Binding-site contacts:
Ligand atom CAK contacts residue PHE100 of chain 1.A at 3.6 Å (hydrophobic).
Ligand atom CAA contacts residue MET80 of chain 1.A at 4.0 Å (hydrophobic).
Ligand atom CAB contacts residue ILE124 of chain 1.A at 4.0 Å (hydrophobic).
Ligand atom OAC contacts residue ARG93 of chain 1.A at 3.7 Å.
Ligand atom CL contacts residue LEU76 of chain 1.A at 3.6 Å.
Ligand atom CAL contacts residue VAL83 of chain 1.A at 3.9 Å (hydrophobic).
Ligand atom CAR contacts residue MET80 of chain 1.A at 3.9 Å (hydrophobic).
Ligand atom CAW contacts residue VAL83 of chain 1.A at 3.7 Å (hydrophobic).
Ligand atom CAY contacts residue VAL83 of chain 1.A at 3.9 Å (hydrophobic).
Ligand atom CAR contacts residue PHE100 of chain 1.A at 3.9 Å (hydrophobic).
Ligand atom CAI contacts residue PHE58 of chain 1.A at 3.9 Å (hydrophobic).
Ligand atom CAT contacts residue LEU97 of chain 1.A at 3.8 Å (hydrophobic).
Ligand atom CAV contacts residue THR96 of chain 1.A at 3.7 Å.
Ligand atom CAL contacts residue PHE84 of chain 1.A at 3.9 Å (hydrophobic).
Ligand atom CAB contacts residue GLY101 of chain 1.A at 3.8 Å.
Ligand atom CAK contacts residue LEU97 of chain 1.A at 3.6 Å (hydrophobic).
Ligand atom CAM contacts residue VAL83 of chain 1.A at 3.7 Å (hydrophobic).
Ligand atom CAG contacts residue PHE100 of chain 1.A at 3.7 Å (hydrophobic).
Ligand atom CAG contacts residue PHE58 of chain 1.A at 3.5 Å (hydrophobic).
Ligand atom CAS contacts residue PHE100 of chain 1.A at 3.4 Å (hydrophobic).
Ligand atom OAD contacts residue VAL83 of chain 1.A at 3.7 Å.
Ligand atom CL contacts residue MET80 of chain 1.A at 3.9 Å.
Ligand atom CAV contacts residue VAL83 of chain 1.A at 3.8 Å (hydrophobic).
Ligand atom CAN contacts residue THR96 of chain 1.A at 3.7 Å.
Ligand atom CAI contacts residue PHE100 of chain 1.A at 4.0 Å (hydrophobic).
Ligand atom CAB contacts residue PHE100 of chain 1.A at 3.9 Å (hydrophobic).
Ligand atom CAU contacts residue MET80 of chain 1.A at 3.8 Å (hydrophobic).
Ligand atom CAF contacts residue PHE58 of chain 1.A at 3.7 Å (hydrophobic).
Ligand atom S contacts residue VAL83 of chain 1.A at 3.9 Å.
Ligand atom CAT contacts residue PHE100 of chain 1.A at 3.9 Å (hydrophobic).
Ligand atom CAX contacts residue VAL83 of chain 1.A at 4.0 Å (hydrophobic).
Ligand atom CAN contacts residue LEU97 of chain 1.A at 3.8 Å (hydrophobic).
Ligand atom CAS contacts residue MET80 of chain 1.A at 3.8 Å (hydrophobic).
Ligand atom CAJ contacts residue MET80 of chain 1.A at 3.9 Å (hydrophobic).
Ligand atom CAU contacts residue PHE100 of chain 1.A at 3.5 Å (hydrophobic).
Ligand atom OAO contacts residue LEU97 of chain 1.A at 3.4 Å.
Ligand atom OAD contacts residue ARG93 of chain 1.A at 2.9 Å (salt-bridge).
Ligand atom CAQ contacts residue ARG93 of chain 1.A at 3.7 Å.
Ligand atom CAT contacts residue MET80 of chain 1.A at 3.9 Å (hydrophobic).
Ligand atom CAK contacts residue MET80 of chain 1.A at 3.8 Å (hydrophobic).

The small molecule below binds the protein below.
Small molecule (SMILES): Cc1cc(OCCCc2c(C(=O)O)sc3ccccc23)cc(C)c1Cl

Sequence of chain 1.A:
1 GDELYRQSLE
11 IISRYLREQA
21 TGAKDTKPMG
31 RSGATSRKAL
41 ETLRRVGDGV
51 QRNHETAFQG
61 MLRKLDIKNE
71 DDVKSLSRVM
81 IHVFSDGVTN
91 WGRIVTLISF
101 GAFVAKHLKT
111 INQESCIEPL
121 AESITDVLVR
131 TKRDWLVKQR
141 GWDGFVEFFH